A protein and the small-molecule ligand that binds it are described below.
Small molecule (SMILES): CC(=O)N[C@H]1[C@H](O[C@H]2[C@H](O)[C@@H](NC(C)=O)CO[C@@H]2CO)O[C@H](CO)[C@@H](O[C@H]2O[C@H](CO)[C@@H](O)[C@H](O)[C@@H]2O)[C@@H]1O[C@@H]1O[C@H](CS(=O)(=O)O)[C@@H](O)[C@H](O)[C@H]1O

Binding-site contacts:
Ligand atom O5 contacts residue VAL38 of chain 1.C at 3.8 Å.
Ligand atom C7 contacts residue ILE64 of chain 1.B at 4.2 Å (hydrophobic).
Ligand atom O7 contacts residue ASN65 of chain 1.B at 3.8 Å.
Ligand atom C7 contacts residue GLN78 of chain 1.B at 3.2 Å.
Ligand atom C5 contacts residue ASN80 of chain 1.B at 3.6 Å.
Ligand atom O7 contacts residue TYR63 of chain 1.B at 3.5 Å (h-bond).
Ligand atom C8 contacts residue ASN180 of chain 1.B at 4.0 Å.
Ligand atom C3 contacts residue SER62 of chain 1.B at 4.1 Å.
Ligand atom C7 contacts residue TYR63 of chain 1.B at 4.2 Å (hydrophobic).
Ligand atom O7 contacts residue ASN80 of chain 1.B at 3.6 Å.
Ligand atom O5 contacts residue ASN80 of chain 1.B at 2.3 Å (h-bond).
Ligand atom C8 contacts residue ILE64 of chain 1.B at 3.6 Å (hydrophobic).
Ligand atom C1 contacts residue GLN78 of chain 1.B at 3.1 Å.
Ligand atom C1 contacts residue ASN80 of chain 1.B at 1.5 Å.
Ligand atom C7 contacts residue ASN80 of chain 1.B at 3.7 Å.
Ligand atom C8 contacts residue PRO61 of chain 1.B at 4.1 Å (hydrophobic).
Ligand atom C8 contacts residue TYR63 of chain 1.B at 4.2 Å (hydrophobic).
Ligand atom O3 contacts residue ASN80 of chain 1.B at 3.8 Å.
Ligand atom C2 contacts residue SER62 of chain 1.B at 3.7 Å.
Ligand atom N2 contacts residue ASN80 of chain 1.B at 3.3 Å (h-bond).
Ligand atom C5 contacts residue GLN78 of chain 1.B at 3.9 Å.
Ligand atom O5 contacts residue GLN78 of chain 1.B at 4.0 Å.
Ligand atom C7 contacts residue ASN65 of chain 1.B at 4.3 Å.
Ligand atom C3 contacts residue GLN78 of chain 1.B at 4.2 Å.
Ligand atom O6 contacts residue PRO178 of chain 1.B at 4.0 Å.
Ligand atom C6 contacts residue SER179 of chain 1.B at 4.2 Å.
Ligand atom O7 contacts residue VAL79 of chain 1.B at 4.2 Å.
Ligand atom C4 contacts residue ASN80 of chain 1.B at 4.2 Å.
Ligand atom C1 contacts residue SER62 of chain 1.B at 4.2 Å.
Ligand atom O6 contacts residue VAL38 of chain 1.C at 3.9 Å.
Ligand atom O7 contacts residue ILE64 of chain 1.B at 3.7 Å.
Ligand atom C2 contacts residue ASN80 of chain 1.B at 2.4 Å.
Ligand atom O3 contacts residue SER62 of chain 1.B at 3.1 Å (h-bond).
Ligand atom C4 contacts residue GLN78 of chain 1.B at 4.1 Å.
Ligand atom N2 contacts residue GLN78 of chain 1.B at 2.5 Å (h-bond).
Ligand atom C8 contacts residue ASN65 of chain 1.B at 3.5 Å.
Ligand atom C2 contacts residue GLN78 of chain 1.B at 3.3 Å.
Ligand atom C3 contacts residue ASN80 of chain 1.B at 3.5 Å.
Ligand atom O7 contacts residue GLN78 of chain 1.B at 3.1 Å (h-bond).
Ligand atom O4 contacts residue GLN78 of chain 1.B at 3.7 Å.

Sequence of chain 1.C:
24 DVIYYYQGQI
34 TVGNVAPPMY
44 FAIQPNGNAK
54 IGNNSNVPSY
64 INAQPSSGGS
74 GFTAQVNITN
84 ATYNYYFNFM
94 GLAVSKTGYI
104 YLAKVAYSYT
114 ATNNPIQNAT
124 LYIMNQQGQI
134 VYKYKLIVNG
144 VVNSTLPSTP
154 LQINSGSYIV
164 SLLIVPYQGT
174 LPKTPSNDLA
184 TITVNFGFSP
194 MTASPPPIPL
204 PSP

Sequence of chain 1.B:
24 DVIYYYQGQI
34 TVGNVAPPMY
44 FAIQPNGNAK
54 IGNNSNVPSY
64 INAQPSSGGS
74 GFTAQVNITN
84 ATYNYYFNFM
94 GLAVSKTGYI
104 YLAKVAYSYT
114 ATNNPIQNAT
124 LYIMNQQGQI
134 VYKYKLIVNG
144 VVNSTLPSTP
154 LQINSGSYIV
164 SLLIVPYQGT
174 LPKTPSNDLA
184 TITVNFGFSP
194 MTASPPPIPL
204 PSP